Sequence of chain 1.D:
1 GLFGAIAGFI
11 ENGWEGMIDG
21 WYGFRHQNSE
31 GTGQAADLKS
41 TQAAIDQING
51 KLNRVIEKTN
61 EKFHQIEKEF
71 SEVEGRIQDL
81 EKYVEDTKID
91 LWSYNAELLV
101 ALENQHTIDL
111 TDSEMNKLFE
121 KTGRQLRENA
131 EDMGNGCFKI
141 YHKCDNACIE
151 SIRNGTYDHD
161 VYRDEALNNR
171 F

Sequence of chain 1.C:
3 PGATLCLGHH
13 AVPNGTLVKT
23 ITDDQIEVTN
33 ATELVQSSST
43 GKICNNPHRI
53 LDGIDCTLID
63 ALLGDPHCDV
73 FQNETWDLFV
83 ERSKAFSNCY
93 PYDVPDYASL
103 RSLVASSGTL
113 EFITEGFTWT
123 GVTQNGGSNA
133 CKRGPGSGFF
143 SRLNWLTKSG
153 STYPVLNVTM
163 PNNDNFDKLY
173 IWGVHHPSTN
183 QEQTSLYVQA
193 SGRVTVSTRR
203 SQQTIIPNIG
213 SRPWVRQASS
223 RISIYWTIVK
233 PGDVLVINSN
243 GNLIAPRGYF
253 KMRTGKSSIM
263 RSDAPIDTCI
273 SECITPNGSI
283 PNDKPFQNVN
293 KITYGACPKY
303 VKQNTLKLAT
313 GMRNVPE

Binding-site contacts:
Ligand atom C3 contacts residue VAL291 of chain 1.C at 4.0 Å (hydrophobic).
Ligand atom C3 contacts residue ASN279 of chain 1.C at 3.7 Å.
Ligand atom C1 contacts residue VAL291 of chain 1.C at 3.5 Å (hydrophobic).
Ligand atom O6 contacts residue GLU69 of chain 1.D at 4.0 Å.
Ligand atom O6 contacts residue ASN292 of chain 1.C at 3.7 Å.
Ligand atom N2 contacts residue ASN279 of chain 1.C at 3.0 Å (h-bond).
Ligand atom C5 contacts residue ASN292 of chain 1.C at 4.0 Å.
Ligand atom C1 contacts residue ASN279 of chain 1.C at 1.4 Å.
Ligand atom C7 contacts residue GLU69 of chain 1.D at 4.4 Å.
Ligand atom C4 contacts residue ASN279 of chain 1.C at 4.2 Å.
Ligand atom C8 contacts residue VAL291 of chain 1.C at 4.3 Å (hydrophobic).
Ligand atom C7 contacts residue VAL291 of chain 1.C at 4.4 Å (hydrophobic).
Ligand atom C1 contacts residue ASN292 of chain 1.C at 4.0 Å.
Ligand atom O7 contacts residue ASN279 of chain 1.C at 3.0 Å (h-bond).
Ligand atom O5 contacts residue VAL291 of chain 1.C at 4.5 Å.
Ligand atom N2 contacts residue VAL291 of chain 1.C at 3.5 Å (h-bond).
Ligand atom C2 contacts residue VAL291 of chain 1.C at 3.8 Å (hydrophobic).
Ligand atom C8 contacts residue SER39 of chain 1.C at 3.4 Å.
Ligand atom C2 contacts residue ASN279 of chain 1.C at 2.4 Å.
Ligand atom C8 contacts residue GLU69 of chain 1.D at 3.3 Å.
Ligand atom C7 contacts residue ASN279 of chain 1.C at 3.3 Å.
Ligand atom O5 contacts residue ASN279 of chain 1.C at 2.4 Å (h-bond).
Ligand atom C5 contacts residue ASN279 of chain 1.C at 3.7 Å.
Ligand atom C6 contacts residue ASN292 of chain 1.C at 4.4 Å.
Ligand atom O5 contacts residue ASN292 of chain 1.C at 3.7 Å.

This protein binds this small molecule.
Small molecule (SMILES): CC(=O)N[C@H]1[C@H](O[C@H]2[C@H](O)[C@@H](NC(C)=O)CO[C@@H]2CO)O[C@H](CO)[C@@H](O)[C@@H]1O